Binding-site contacts:
Ligand atom C15 contacts residue VAL40 of chain 1.A at 3.7 Å (hydrophobic).
Ligand atom C25 contacts residue MET111 of chain 1.A at 3.6 Å (hydrophobic).
Ligand atom C4 contacts residue LEU168 of chain 1.A at 3.6 Å (hydrophobic).
Ligand atom C2 contacts residue ALA53 of chain 1.A at 3.8 Å (hydrophobic).
Ligand atom C3 contacts residue ALA53 of chain 1.A at 3.4 Å (hydrophobic).
Ligand atom C11 contacts residue ALA113 of chain 1.A at 3.6 Å (hydrophobic).
Ligand atom N7 contacts residue ILE32 of chain 1.A at 3.9 Å.
Ligand atom C12 contacts residue ALA113 of chain 1.A at 3.6 Å (hydrophobic).
Ligand atom C17 contacts residue SER34 of chain 1.A at 3.9 Å.
Ligand atom C16 contacts residue SER34 of chain 1.A at 3.7 Å.
Ligand atom O30 contacts residue ILE32 of chain 1.A at 3.7 Å.
Ligand atom C16 contacts residue GLY33 of chain 1.A at 3.6 Å.
Ligand atom C28 contacts residue ASP112 of chain 1.A at 3.4 Å.
Ligand atom C6 contacts residue LEU168 of chain 1.A at 3.8 Å (hydrophobic).
Ligand atom C36 contacts residue ALA42 of chain 1.A at 3.4 Å (hydrophobic).
Ligand atom C4 contacts residue ALA53 of chain 1.A at 3.9 Å (hydrophobic).
Ligand atom C26 contacts residue ILE32 of chain 1.A at 3.9 Å (hydrophobic).
Ligand atom C4 contacts residue MET108 of chain 1.A at 3.6 Å (hydrophobic).
Ligand atom C3 contacts residue GLU109 of chain 1.A at 3.4 Å.
Ligand atom C25 contacts residue ASP112 of chain 1.A at 3.8 Å.
Ligand atom C23 contacts residue ILE32 of chain 1.A at 3.3 Å (hydrophobic).
Ligand atom C24 contacts residue ASP112 of chain 1.A at 3.8 Å.
Ligand atom C27 contacts residue ASP112 of chain 1.A at 3.4 Å.
Ligand atom N42 contacts residue LYS30 of chain 1.A at 3.7 Å.
Ligand atom O22 contacts residue ILE32 of chain 1.A at 3.7 Å.
Ligand atom C28 contacts residue ALA113 of chain 1.A at 3.6 Å (hydrophobic).
Ligand atom O21 contacts residue ASN114 of chain 1.A at 3.5 Å.
Ligand atom C24 contacts residue MET111 of chain 1.A at 3.1 Å (hydrophobic).
Ligand atom O14 contacts residue MET111 of chain 1.A at 2.8 Å (h-bond).
Ligand atom C29 contacts residue ILE32 of chain 1.A at 3.7 Å (hydrophobic).
Ligand atom C16 contacts residue VAL40 of chain 1.A at 3.6 Å (hydrophobic).
Ligand atom C2 contacts residue GLU109 of chain 1.A at 3.2 Å.
Ligand atom N5 contacts residue LEU168 of chain 1.A at 3.5 Å.
Ligand atom C19 contacts residue LEU168 of chain 1.A at 3.4 Å (hydrophobic).
Ligand atom C12 contacts residue ASP112 of chain 1.A at 3.6 Å.
Ligand atom O14 contacts residue LEU110 of chain 1.A at 3.8 Å.
Ligand atom C3 contacts residue LEU168 of chain 1.A at 3.8 Å (hydrophobic).
Ligand atom C10 contacts residue VAL158 of chain 1.A at 3.7 Å (hydrophobic).
Ligand atom C26 contacts residue ASP112 of chain 1.A at 3.7 Å.
Ligand atom C11 contacts residue VAL158 of chain 1.A at 3.8 Å (hydrophobic).

Sequence of chain 1.A:
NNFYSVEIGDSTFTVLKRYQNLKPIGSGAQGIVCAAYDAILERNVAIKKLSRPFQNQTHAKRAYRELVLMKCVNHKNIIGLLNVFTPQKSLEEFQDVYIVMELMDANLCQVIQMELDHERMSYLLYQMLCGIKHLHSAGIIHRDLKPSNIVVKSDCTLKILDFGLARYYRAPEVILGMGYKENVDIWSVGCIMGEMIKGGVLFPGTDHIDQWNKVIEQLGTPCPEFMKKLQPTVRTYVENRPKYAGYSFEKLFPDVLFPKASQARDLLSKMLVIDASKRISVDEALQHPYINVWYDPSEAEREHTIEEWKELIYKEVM

A small-molecule ligand and the protein it binds are described below.
Small molecule (SMILES): COC(=O)c1c(Cc2ccc(C(=O)NC3[C@@H]4CC5C[C@H]3CC(N)(C5)C4)cc2)c(=O)c2cccnc2n1-c1ccccc1